A protein and the small-molecule ligand that binds it are described below.
Small molecule (SMILES): O=P(O)(O)C[C@H](O)Cn1cncn1

Sequence of chain 1.B:
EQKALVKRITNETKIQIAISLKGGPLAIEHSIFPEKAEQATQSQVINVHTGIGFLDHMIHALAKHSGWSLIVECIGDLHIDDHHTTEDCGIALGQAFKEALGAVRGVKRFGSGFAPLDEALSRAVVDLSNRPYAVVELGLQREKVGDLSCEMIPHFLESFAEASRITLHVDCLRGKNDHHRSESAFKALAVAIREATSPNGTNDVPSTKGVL

Sequence of chain 1.M:
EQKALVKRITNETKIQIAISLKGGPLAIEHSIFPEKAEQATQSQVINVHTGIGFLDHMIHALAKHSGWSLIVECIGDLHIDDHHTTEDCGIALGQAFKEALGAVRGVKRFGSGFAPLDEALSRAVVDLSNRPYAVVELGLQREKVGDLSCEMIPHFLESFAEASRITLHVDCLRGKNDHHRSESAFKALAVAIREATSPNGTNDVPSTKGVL

Binding-site contacts:
Ligand atom N1 contacts residue HIS91 of chain 1.R at 3.1 Å (h-bond).
Ligand atom C5 contacts residue HIS187 of chain 1.B at 3.4 Å.
Ligand atom N2 contacts residue MN1 of chain 1.EA at 3.8 Å.
Ligand atom N1 contacts residue GLU190 of chain 1.B at 3.2 Å (salt-bridge).
Ligand atom C5 contacts residue GLU190 of chain 1.B at 3.8 Å.
Ligand atom O12 contacts residue THR215 of chain 1.M at 3.6 Å.
Ligand atom N1 contacts residue MN1 of chain 1.EA at 2.7 Å.
Ligand atom C7 contacts residue MN1 of chain 1.EA at 3.3 Å.
Ligand atom O10 contacts residue LEU124 of chain 1.B at 3.7 Å.
Ligand atom O13 contacts residue HIS91 of chain 1.R at 2.8 Å (h-bond).
Ligand atom C8 contacts residue GLU190 of chain 1.B at 3.7 Å.
Ligand atom O10 contacts residue ARG116 of chain 1.M at 3.6 Å (salt-bridge).
Ligand atom N1 contacts residue HIS186 of chain 1.B at 3.5 Å (h-bond).
Ligand atom O13 contacts residue GLU190 of chain 1.B at 2.7 Å (salt-bridge).
Ligand atom P9 contacts residue SER214 of chain 1.M at 3.7 Å.
Ligand atom N4 contacts residue MN1 of chain 1.HA at 2.5 Å.
Ligand atom C5 contacts residue HIS90 of chain 1.R at 3.3 Å.
Ligand atom N4 contacts residue HIS187 of chain 1.B at 3.0 Å (h-bond).
Ligand atom O11 contacts residue LYS216 of chain 1.M at 2.4 Å (salt-bridge).
Ligand atom N4 contacts residue GLU94 of chain 1.R at 2.7 Å (salt-bridge).
Ligand atom O13 contacts residue MN1 of chain 1.EA at 1.9 Å.
Ligand atom C6 contacts residue HIS91 of chain 1.R at 3.8 Å.
Ligand atom O10 contacts residue LYS194 of chain 1.B at 2.9 Å (salt-bridge).
Ligand atom O13 contacts residue HIS64 of chain 1.B at 3.1 Å (h-bond).
Ligand atom C7 contacts residue GLU190 of chain 1.B at 3.3 Å.
Ligand atom O12 contacts residue ARG116 of chain 1.M at 3.2 Å (salt-bridge).
Ligand atom O11 contacts residue SER214 of chain 1.M at 3.2 Å (h-bond).
Ligand atom C8 contacts residue GLU14 of chain 1.R at 3.7 Å.
Ligand atom C5 contacts residue MN1 of chain 1.EA at 3.6 Å.
Ligand atom C5 contacts residue GLU94 of chain 1.R at 3.8 Å.
Ligand atom P9 contacts residue LYS194 of chain 1.B at 3.8 Å.
Ligand atom N4 contacts residue HIS90 of chain 1.R at 3.2 Å (h-bond).
Ligand atom C5 contacts residue MN1 of chain 1.HA at 3.5 Å.
Ligand atom C3 contacts residue GLU94 of chain 1.R at 2.9 Å.
Ligand atom O12 contacts residue SER214 of chain 1.M at 3.0 Å (h-bond).
Ligand atom C3 contacts residue MN1 of chain 1.HA at 3.4 Å.
Ligand atom O12 contacts residue LYS194 of chain 1.B at 3.6 Å.
Ligand atom O10 contacts residue ARG138 of chain 1.M at 3.6 Å.
Ligand atom C5 contacts residue HIS186 of chain 1.B at 3.3 Å.
Ligand atom N2 contacts residue HIS91 of chain 1.R at 3.7 Å.

Sequence of chain 1.R:
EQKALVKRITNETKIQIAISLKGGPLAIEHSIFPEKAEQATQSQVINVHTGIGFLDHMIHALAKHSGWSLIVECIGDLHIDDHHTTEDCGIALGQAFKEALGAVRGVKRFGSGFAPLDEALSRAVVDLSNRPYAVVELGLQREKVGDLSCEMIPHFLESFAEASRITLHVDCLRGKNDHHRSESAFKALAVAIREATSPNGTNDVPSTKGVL